Sequence of chain 1.B:
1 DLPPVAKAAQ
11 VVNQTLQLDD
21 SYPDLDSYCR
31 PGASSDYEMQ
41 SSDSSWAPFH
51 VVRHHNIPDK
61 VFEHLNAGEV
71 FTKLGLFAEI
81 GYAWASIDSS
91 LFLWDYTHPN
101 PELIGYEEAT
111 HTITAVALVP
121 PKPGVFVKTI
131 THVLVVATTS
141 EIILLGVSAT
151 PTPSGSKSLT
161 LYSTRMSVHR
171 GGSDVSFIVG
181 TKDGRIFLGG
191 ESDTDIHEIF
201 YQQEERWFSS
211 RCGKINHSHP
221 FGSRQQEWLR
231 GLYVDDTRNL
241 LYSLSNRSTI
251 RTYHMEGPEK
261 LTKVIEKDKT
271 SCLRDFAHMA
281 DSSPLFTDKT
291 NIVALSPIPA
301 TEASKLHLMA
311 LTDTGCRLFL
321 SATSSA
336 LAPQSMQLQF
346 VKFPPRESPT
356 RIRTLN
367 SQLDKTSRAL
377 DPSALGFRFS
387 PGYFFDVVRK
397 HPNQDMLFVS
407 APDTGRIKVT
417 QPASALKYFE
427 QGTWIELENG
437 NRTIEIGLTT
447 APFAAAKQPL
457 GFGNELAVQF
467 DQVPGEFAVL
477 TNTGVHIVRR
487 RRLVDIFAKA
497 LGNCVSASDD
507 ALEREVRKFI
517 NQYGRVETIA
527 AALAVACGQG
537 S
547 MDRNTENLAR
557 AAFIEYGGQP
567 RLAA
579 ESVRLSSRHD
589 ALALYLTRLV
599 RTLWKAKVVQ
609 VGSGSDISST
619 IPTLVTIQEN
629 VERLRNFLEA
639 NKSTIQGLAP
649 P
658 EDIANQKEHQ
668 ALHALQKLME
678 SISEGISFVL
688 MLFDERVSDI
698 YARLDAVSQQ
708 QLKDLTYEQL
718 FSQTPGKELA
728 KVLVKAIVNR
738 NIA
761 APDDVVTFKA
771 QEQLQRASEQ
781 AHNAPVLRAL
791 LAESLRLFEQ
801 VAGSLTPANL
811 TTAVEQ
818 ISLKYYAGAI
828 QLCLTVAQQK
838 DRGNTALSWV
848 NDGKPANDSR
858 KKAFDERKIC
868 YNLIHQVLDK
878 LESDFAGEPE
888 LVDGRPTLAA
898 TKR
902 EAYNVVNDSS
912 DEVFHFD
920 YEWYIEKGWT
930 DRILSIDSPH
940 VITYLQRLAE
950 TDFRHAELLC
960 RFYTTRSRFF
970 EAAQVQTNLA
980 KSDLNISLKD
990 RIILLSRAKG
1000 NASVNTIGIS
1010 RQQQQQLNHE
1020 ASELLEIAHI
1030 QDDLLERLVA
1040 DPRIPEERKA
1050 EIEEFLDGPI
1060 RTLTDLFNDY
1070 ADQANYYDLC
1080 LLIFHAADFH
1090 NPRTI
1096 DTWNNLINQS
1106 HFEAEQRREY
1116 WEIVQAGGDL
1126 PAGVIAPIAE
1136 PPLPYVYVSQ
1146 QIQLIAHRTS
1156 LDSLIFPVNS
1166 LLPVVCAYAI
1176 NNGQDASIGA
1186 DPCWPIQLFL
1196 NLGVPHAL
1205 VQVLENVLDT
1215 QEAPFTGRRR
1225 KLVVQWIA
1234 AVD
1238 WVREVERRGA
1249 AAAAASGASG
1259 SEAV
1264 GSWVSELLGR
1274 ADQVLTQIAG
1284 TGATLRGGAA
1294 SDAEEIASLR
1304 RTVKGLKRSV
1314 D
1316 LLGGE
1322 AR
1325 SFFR

Sequence of chain 1.E:
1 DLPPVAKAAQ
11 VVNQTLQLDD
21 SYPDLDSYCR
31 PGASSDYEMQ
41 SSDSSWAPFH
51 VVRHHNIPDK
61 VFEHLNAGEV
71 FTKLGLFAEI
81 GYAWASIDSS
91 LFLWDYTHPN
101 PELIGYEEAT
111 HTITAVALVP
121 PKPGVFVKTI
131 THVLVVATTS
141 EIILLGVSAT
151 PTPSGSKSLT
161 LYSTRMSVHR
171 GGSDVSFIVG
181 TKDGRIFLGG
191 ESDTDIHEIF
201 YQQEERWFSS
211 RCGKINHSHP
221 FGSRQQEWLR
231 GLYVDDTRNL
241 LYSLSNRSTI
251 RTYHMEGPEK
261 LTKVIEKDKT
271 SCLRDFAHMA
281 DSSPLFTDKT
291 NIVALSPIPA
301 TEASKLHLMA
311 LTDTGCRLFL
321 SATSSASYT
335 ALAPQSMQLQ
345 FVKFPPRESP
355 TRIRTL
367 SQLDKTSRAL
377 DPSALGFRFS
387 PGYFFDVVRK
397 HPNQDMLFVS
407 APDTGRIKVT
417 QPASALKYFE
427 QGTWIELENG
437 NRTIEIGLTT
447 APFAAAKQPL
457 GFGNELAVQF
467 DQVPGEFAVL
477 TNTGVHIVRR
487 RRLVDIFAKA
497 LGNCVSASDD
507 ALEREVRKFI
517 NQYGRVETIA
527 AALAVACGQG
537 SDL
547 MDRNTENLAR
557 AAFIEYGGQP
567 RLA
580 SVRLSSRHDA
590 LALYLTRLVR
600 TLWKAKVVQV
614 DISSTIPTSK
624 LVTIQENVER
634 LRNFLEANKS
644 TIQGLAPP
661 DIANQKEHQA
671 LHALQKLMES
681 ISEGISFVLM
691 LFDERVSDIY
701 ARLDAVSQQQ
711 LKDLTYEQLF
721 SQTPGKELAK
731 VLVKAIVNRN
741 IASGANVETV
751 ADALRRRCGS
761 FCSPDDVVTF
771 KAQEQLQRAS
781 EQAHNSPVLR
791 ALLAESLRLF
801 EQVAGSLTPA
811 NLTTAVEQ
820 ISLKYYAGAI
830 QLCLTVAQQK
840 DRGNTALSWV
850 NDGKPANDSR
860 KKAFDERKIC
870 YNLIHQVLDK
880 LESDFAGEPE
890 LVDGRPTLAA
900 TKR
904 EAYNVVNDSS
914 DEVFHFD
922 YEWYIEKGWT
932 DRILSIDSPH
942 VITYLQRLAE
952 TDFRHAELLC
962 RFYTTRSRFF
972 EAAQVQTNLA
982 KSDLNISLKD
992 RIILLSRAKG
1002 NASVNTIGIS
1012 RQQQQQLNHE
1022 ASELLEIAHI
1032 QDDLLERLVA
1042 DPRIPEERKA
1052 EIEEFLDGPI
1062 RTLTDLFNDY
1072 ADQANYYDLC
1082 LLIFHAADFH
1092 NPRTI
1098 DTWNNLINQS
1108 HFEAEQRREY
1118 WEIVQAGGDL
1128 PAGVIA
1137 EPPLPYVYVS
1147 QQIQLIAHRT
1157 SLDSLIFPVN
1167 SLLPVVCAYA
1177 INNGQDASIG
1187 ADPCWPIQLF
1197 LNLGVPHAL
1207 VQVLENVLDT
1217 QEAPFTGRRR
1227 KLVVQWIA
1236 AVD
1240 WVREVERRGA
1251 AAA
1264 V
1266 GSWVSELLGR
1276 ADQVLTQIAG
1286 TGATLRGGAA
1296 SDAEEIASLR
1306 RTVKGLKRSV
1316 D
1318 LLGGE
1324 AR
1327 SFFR

The small molecule below binds the protein below.
Small molecule (SMILES): CC[C@H](C)[C@H](NC(=O)[C@@H](NC(=O)[C@H](CC(C)C)NC(=O)[C@H](CCCCN)NC(=O)[C@H](CCCCN)NC(=O)[C@@H](N)CC1=NC=NC1)C(C)C)C(=O)N[C@@H](CC(N)=O)C(=O)N[C@@H](CCCCN)C(=O)N[C@@H](CC(=O)O)C(=O)N[C@@H](CCSC)C(=O)N[C@@H](CCCN=C(N)N)C(=O)N[C@H](C(=O)N[C@@H](CC(=O)O)C(=O)N[C@@H](CC(C)C)C(=O)N[C@@H](Cc1ccccc1)C(=O)N[C@@H](CO)C(=O)N1CCC[C@H]1C(=O)N1CCC[C@H]1C(=O)N[C@H](C=O)CC(N)=O)[C@@H](C)O

Binding-site contacts:
Ligand atom N contacts residue VAL116 of chain 1.E at 1.5 Å.
Ligand atom CG contacts residue LYS157 of chain 1.E at 0.9 Å.
Ligand atom CE1 contacts residue TYR106 of chain 1.E at 1.5 Å (hydrophobic).
Ligand atom CB contacts residue THR1061 of chain 1.B at 1.0 Å.
Ligand atom CG contacts residue PHE92 of chain 1.E at 1.1 Å (hydrophobic).
Ligand atom CG2 contacts residue TYR82 of chain 1.E at 0.9 Å (hydrophobic).
Ligand atom N contacts residue TRP84 of chain 1.E at 1.4 Å.
Ligand atom CB contacts residue VAL116 of chain 1.E at 0.5 Å (hydrophobic).
Ligand atom CA contacts residue VAL116 of chain 1.E at 1.4 Å (hydrophobic).
Ligand atom N contacts residue LEU91 of chain 1.E at 1.5 Å.
Ligand atom N contacts residue LEU93 of chain 1.E at 0.8 Å.
Ligand atom O contacts residue SER158 of chain 1.E at 1.4 Å (h-bond).
Ligand atom CD contacts residue VAL116 of chain 1.E at 1.2 Å (hydrophobic).
Ligand atom CG contacts residue GLY75 of chain 1.E at 1.4 Å.
Ligand atom ND2 contacts residue SER156 of chain 1.E at 0.9 Å (h-bond).
Ligand atom CG contacts residue THR150 of chain 1.E at 1.2 Å.
Ligand atom C contacts residue SER158 of chain 1.E at 1.1 Å.
Ligand atom CA contacts residue LEU91 of chain 1.E at 0.7 Å (hydrophobic).
Ligand atom OD1 contacts residue THR150 of chain 1.E at 0.7 Å (h-bond).
Ligand atom C contacts residue LEU91 of chain 1.E at 1.1 Å (hydrophobic).
Ligand atom CZ contacts residue TYR106 of chain 1.E at 0.8 Å (hydrophobic).
Ligand atom CA contacts residue LEU93 of chain 1.E at 1.2 Å (hydrophobic).
Ligand atom SD contacts residue LYS157 of chain 1.E at 1.4 Å.
Ligand atom C contacts residue TRP84 of chain 1.E at 1.1 Å (hydrophobic).
Ligand atom C contacts residue THR1063 of chain 1.B at 1.4 Å.
Ligand atom O contacts residue SER158 of chain 1.E at 1.2 Å.
Ligand atom N contacts residue SER158 of chain 1.E at 1.1 Å (h-bond).
Ligand atom CB contacts residue LYS157 of chain 1.E at 1.2 Å.
Ligand atom CA contacts residue TYR82 of chain 1.E at 1.5 Å (hydrophobic).
Ligand atom O contacts residue ALA149 of chain 1.E at 0.7 Å.
Ligand atom CB contacts residue THR150 of chain 1.E at 1.2 Å.
Ligand atom OG contacts residue VAL116 of chain 1.E at 1.2 Å.
Ligand atom CA contacts residue LEU93 of chain 1.E at 1.4 Å (hydrophobic).
Ligand atom N contacts residue SER158 of chain 1.E at 0.7 Å (h-bond).
Ligand atom C contacts residue LEU93 of chain 1.E at 1.3 Å (hydrophobic).
Ligand atom CA contacts residue TRP84 of chain 1.E at 1.3 Å (hydrophobic).
Ligand atom CD1 contacts residue PHE92 of chain 1.E at 0.9 Å (hydrophobic).
Ligand atom CB contacts residue LEU93 of chain 1.E at 1.3 Å (hydrophobic).
Ligand atom C contacts residue SER158 of chain 1.E at 1.4 Å.
Ligand atom CG contacts residue THR1061 of chain 1.B at 1.1 Å.